Binding-site contacts:
Ligand atom CAP contacts residue LYS127 of chain 2.A at 3.9 Å.
Ligand atom CAQ contacts residue ILE173 of chain 2.A at 3.8 Å (hydrophobic).
Ligand atom OAR contacts residue PRO172 of chain 2.A at 3.7 Å.
Ligand atom CAZ contacts residue PHE124 of chain 2.A at 3.7 Å (hydrophobic).
Ligand atom CAL contacts residue GLY176 of chain 2.A at 4.0 Å.
Ligand atom CAL contacts residue ILE173 of chain 2.A at 4.3 Å (hydrophobic).
Ligand atom CAZ contacts residue SER50 of chain 2.A at 4.3 Å.
Ligand atom CAQ contacts residue PHE124 of chain 2.A at 3.7 Å (hydrophobic).
Ligand atom CAO contacts residue SER50 of chain 2.A at 4.0 Å.
Ligand atom CAM contacts residue LYS127 of chain 2.A at 3.8 Å.
Ligand atom CAN contacts residue LYS127 of chain 2.A at 3.9 Å.
Ligand atom CAM contacts residue ILE173 of chain 2.A at 4.3 Å (hydrophobic).
Ligand atom CAO contacts residue VAL51 of chain 2.A at 4.0 Å (hydrophobic).
Ligand atom OAY contacts residue VAL5 of chain 2.B at 4.2 Å.
Ligand atom OAS contacts residue PHE124 of chain 2.A at 4.2 Å.
Ligand atom CAQ contacts residue ASN47 of chain 2.A at 3.6 Å.
Ligand atom OBC contacts residue ASP220 of chain 2.A at 4.3 Å.
Ligand atom CAA contacts residue ILE173 of chain 2.A at 4.4 Å (hydrophobic).
Ligand atom CAZ contacts residue LYS127 of chain 2.A at 3.6 Å.
Ligand atom CAA contacts residue PRO172 of chain 2.A at 4.2 Å (hydrophobic).
Ligand atom CAI contacts residue VAL51 of chain 2.A at 4.2 Å (hydrophobic).
Ligand atom CAU contacts residue VAL5 of chain 2.B at 4.0 Å (hydrophobic).
Ligand atom CAP contacts residue PHE124 of chain 2.A at 3.6 Å (hydrophobic).
Ligand atom CAU contacts residue LEU223 of chain 2.A at 4.0 Å (hydrophobic).
Ligand atom CAP contacts residue SER50 of chain 2.A at 4.1 Å.
Ligand atom OAY contacts residue VAL51 of chain 2.A at 3.8 Å.
Ligand atom CAZ contacts residue MET128 of chain 2.A at 3.5 Å (hydrophobic).
Ligand atom CAD contacts residue SER50 of chain 2.A at 4.3 Å.
Ligand atom OAS contacts residue LYS127 of chain 2.A at 2.8 Å (salt-bridge).
Ligand atom CAL contacts residue ILE224 of chain 2.A at 4.0 Å (hydrophobic).
Ligand atom CAL contacts residue VAL5 of chain 2.B at 4.0 Å (hydrophobic).
Ligand atom CAU contacts residue ILE224 of chain 2.A at 4.0 Å (hydrophobic).
Ligand atom CAM contacts residue GLY176 of chain 2.A at 4.3 Å.
Ligand atom CAM contacts residue VAL5 of chain 2.B at 4.3 Å (hydrophobic).
Ligand atom CAC contacts residue VAL5 of chain 2.B at 4.3 Å (hydrophobic).
Ligand atom CAH contacts residue PRO172 of chain 2.A at 4.2 Å (hydrophobic).
Ligand atom CAO contacts residue ASN47 of chain 2.A at 3.6 Å.
Ligand atom CAN contacts residue VAL5 of chain 2.B at 3.9 Å (hydrophobic).
Ligand atom CAL contacts residue PRO172 of chain 2.A at 3.6 Å (hydrophobic).
Ligand atom CAJ contacts residue VAL5 of chain 2.B at 4.1 Å (hydrophobic).

Sequence of chain 2.A:
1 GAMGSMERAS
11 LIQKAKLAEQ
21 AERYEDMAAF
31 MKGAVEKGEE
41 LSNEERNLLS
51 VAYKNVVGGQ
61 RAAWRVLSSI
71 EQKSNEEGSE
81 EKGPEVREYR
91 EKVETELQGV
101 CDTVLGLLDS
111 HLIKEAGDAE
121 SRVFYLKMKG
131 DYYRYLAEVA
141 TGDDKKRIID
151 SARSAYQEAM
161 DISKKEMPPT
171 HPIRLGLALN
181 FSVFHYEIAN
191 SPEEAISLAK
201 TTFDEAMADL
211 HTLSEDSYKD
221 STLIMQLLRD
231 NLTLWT

Sequence of chain 2.B:
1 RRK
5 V

This small molecule binds to this protein.
Small molecule (SMILES): COC[C@H]1CC[C@@H]2/C1=C\[C@]1(C)C(=C([C@H](C)COC(C)=O)C[C@@H]1O)[C@@H](O)[C@H](O)[C@@H]2C